Binding-site contacts:
Ligand atom C17 contacts residue ILE104 of chain 37.A at 3.8 Å (hydrophobic).
Ligand atom N12 contacts residue TYR128 of chain 37.A at 2.5 Å (h-bond).
Ligand atom C11 contacts residue TYR128 of chain 37.A at 3.4 Å (hydrophobic).
Ligand atom C15 contacts residue TYR128 of chain 37.A at 3.0 Å (hydrophobic).
Ligand atom C16 contacts residue ILE104 of chain 37.A at 3.7 Å (hydrophobic).
Ligand atom C18 contacts residue TYR152 of chain 37.A at 3.8 Å (hydrophobic).
Ligand atom C19 contacts residue VAL188 of chain 37.A at 3.5 Å (hydrophobic).
Ligand atom N4 contacts residue ASN219 of chain 37.A at 4.0 Å.
Ligand atom C14 contacts residue TYR128 of chain 37.A at 3.3 Å (hydrophobic).
Ligand atom C21 contacts residue MET224 of chain 37.A at 4.0 Å (hydrophobic).
Ligand atom C1 contacts residue ASN198 of chain 37.A at 4.0 Å.
Ligand atom C14 contacts residue SER126 of chain 37.A at 3.6 Å.
Ligand atom C7 contacts residue LEU106 of chain 37.A at 4.1 Å (hydrophobic).
Ligand atom C13 contacts residue TYR128 of chain 37.A at 3.0 Å (hydrophobic).
Ligand atom C8 contacts residue PHE124 of chain 37.A at 3.6 Å (hydrophobic).
Ligand atom C11 contacts residue ILE104 of chain 37.A at 3.5 Å (hydrophobic).
Ligand atom C8 contacts residue TYR197 of chain 37.A at 3.4 Å (hydrophobic).
Ligand atom C16 contacts residue TYR128 of chain 37.A at 2.9 Å (hydrophobic).
Ligand atom C17 contacts residue TYR128 of chain 37.A at 3.8 Å (hydrophobic).
Ligand atom N4 contacts residue DMS1 of chain 37.F at 3.6 Å (h-bond).
Ligand atom C20 contacts residue VAL188 of chain 37.A at 3.7 Å (hydrophobic).
Ligand atom C7 contacts residue TYR197 of chain 37.A at 3.5 Å (hydrophobic).
Ligand atom C14 contacts residue TYR197 of chain 37.A at 4.1 Å (hydrophobic).
Ligand atom C10 contacts residue ILE104 of chain 37.A at 3.9 Å (hydrophobic).
Ligand atom N5 contacts residue DMS1 of chain 37.F at 3.9 Å.
Ligand atom C10 contacts residue TYR128 of chain 37.A at 3.6 Å (hydrophobic).
Ligand atom N5 contacts residue ASN219 of chain 37.A at 4.1 Å.
Ligand atom C13 contacts residue SER126 of chain 37.A at 3.7 Å.
Ligand atom C10 contacts residue MET221 of chain 37.A at 4.0 Å (hydrophobic).
Ligand atom C7 contacts residue PHE124 of chain 37.A at 3.8 Å (hydrophobic).
Ligand atom C1 contacts residue DMS1 of chain 37.F at 4.1 Å.
Ligand atom C21 contacts residue ILE104 of chain 37.A at 3.5 Å (hydrophobic).
Ligand atom C19 contacts residue VAL191 of chain 37.A at 4.0 Å (hydrophobic).
Ligand atom C13 contacts residue TYR197 of chain 37.A at 4.0 Å (hydrophobic).
Ligand atom C10 contacts residue LEU106 of chain 37.A at 4.0 Å (hydrophobic).
Ligand atom C19 contacts residue TYR152 of chain 37.A at 3.9 Å (hydrophobic).
Ligand atom N9 contacts residue TYR128 of chain 37.A at 4.1 Å.
Ligand atom C18 contacts residue VAL188 of chain 37.A at 3.9 Å (hydrophobic).
Ligand atom C11 contacts residue MET221 of chain 37.A at 4.0 Å (hydrophobic).
Ligand atom C20 contacts residue VAL191 of chain 37.A at 3.5 Å (hydrophobic).

Sequence of chain 37.A:
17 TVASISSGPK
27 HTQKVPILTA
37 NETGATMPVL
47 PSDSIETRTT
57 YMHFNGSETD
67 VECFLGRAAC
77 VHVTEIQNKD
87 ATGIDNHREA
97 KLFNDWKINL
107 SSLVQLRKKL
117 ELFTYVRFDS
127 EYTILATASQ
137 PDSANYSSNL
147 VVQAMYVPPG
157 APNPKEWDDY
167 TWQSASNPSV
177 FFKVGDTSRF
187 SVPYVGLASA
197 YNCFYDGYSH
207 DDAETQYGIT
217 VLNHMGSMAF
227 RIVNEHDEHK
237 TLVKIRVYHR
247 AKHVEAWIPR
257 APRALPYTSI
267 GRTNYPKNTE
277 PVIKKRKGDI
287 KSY

A small-molecule ligand and the protein it binds are described below.
Small molecule (SMILES): COc1ccc(N2CCN(c3cccc(C)c3)CC2)nn1